Sequence of chain 1.C:
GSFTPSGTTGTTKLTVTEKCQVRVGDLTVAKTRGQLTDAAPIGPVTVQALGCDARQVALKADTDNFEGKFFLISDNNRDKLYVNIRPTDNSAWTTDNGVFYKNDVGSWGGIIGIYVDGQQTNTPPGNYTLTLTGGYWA

This protein binds this small molecule.
Small molecule (SMILES): O=C(N[C@H](CO)[C@H](O)c1ccc([N+](=O)[O-])cc1)C(Cl)Cl

Binding-site contacts:
Ligand atom O4 contacts residue BRX1 of chain 1.V at 1.6 Å (h-bond).
Ligand atom O2 contacts residue PRO53 of chain 1.C at 4.2 Å.
Ligand atom O5 contacts residue BRX1 of chain 1.V at 0.4 Å (h-bond).
Ligand atom CL2 contacts residue TYR125 of chain 1.C at 4.0 Å.
Ligand atom CL2 contacts residue BRX1 of chain 1.V at 0.2 Å.
Ligand atom CL2 contacts residue ILE121 of chain 1.C at 4.0 Å.
Ligand atom CL1 contacts residue TYR125 of chain 1.C at 3.8 Å.
Ligand atom CL1 contacts residue PRO53 of chain 1.C at 4.0 Å.
Ligand atom CL2 contacts residue PRO53 of chain 1.C at 3.5 Å.
Ligand atom O9A contacts residue BRX1 of chain 1.V at 0.3 Å (h-bond).
Ligand atom C5 contacts residue BRX1 of chain 1.V at 0.2 Å.
Ligand atom C9 contacts residue BRX1 of chain 1.V at 0.1 Å.
Ligand atom C1 contacts residue TYR125 of chain 1.C at 3.5 Å (hydrophobic).
Ligand atom CL1 contacts residue PRO50 of chain 1.C at 3.9 Å.
Ligand atom CL1 contacts residue GLY52 of chain 1.C at 3.2 Å.
Ligand atom C2 contacts residue BRX1 of chain 1.V at 0.1 Å.
Ligand atom O9A contacts residue PRO53 of chain 1.C at 4.2 Å.
Ligand atom C4 contacts residue BRX1 of chain 1.V at 0.6 Å.
Ligand atom O9B contacts residue ILE121 of chain 1.C at 3.6 Å.
Ligand atom N2 contacts residue BRX1 of chain 1.V at 0.5 Å (h-bond).
Ligand atom C6 contacts residue BRX1 of chain 1.V at 0.1 Å.
Ligand atom CL1 contacts residue BRX1 of chain 1.V at 0.3 Å.
Ligand atom C11 contacts residue BRX1 of chain 1.V at 0.2 Å.
Ligand atom O2 contacts residue GLY52 of chain 1.C at 4.0 Å.
Ligand atom CL2 contacts residue THR98 of chain 1.C at 4.0 Å.
Ligand atom CL1 contacts residue ILE124 of chain 1.C at 3.4 Å.
Ligand atom CL1 contacts residue ILE51 of chain 1.C at 4.1 Å.
Ligand atom C8 contacts residue BRX1 of chain 1.V at 0.2 Å.
Ligand atom C10 contacts residue BRX1 of chain 1.V at 0.2 Å.
Ligand atom CL1 contacts residue GLY123 of chain 1.C at 3.7 Å.
Ligand atom O2 contacts residue PRO50 of chain 1.C at 3.5 Å.
Ligand atom C7 contacts residue BRX1 of chain 1.V at 0.1 Å.
Ligand atom C3 contacts residue BRX1 of chain 1.V at 0.1 Å.
Ligand atom C10 contacts residue PRO53 of chain 1.C at 3.8 Å (hydrophobic).
Ligand atom N9 contacts residue BRX1 of chain 1.V at 0.2 Å (h-bond).
Ligand atom O2 contacts residue BRX1 of chain 1.V at 0.8 Å (h-bond).
Ligand atom C2 contacts residue PRO50 of chain 1.C at 4.0 Å (hydrophobic).
Ligand atom O9B contacts residue BRX1 of chain 1.V at 0.3 Å (h-bond).
Ligand atom C1 contacts residue BRX1 of chain 1.V at 0.3 Å.
Ligand atom CL2 contacts residue GLY123 of chain 1.C at 3.7 Å.